Binding-site contacts:
Ligand atom C2 contacts residue GLU383 of chain 1.A at 4.0 Å.
Ligand atom O7 contacts residue ASN382 of chain 1.A at 3.2 Å (h-bond).
Ligand atom C7 contacts residue ASN382 of chain 1.A at 3.4 Å.
Ligand atom O6 contacts residue SER67 of chain 1.F at 4.2 Å.
Ligand atom C8 contacts residue GLU383 of chain 1.A at 3.3 Å.
Ligand atom C5 contacts residue ASN382 of chain 1.A at 3.6 Å.
Ligand atom C2 contacts residue ASN382 of chain 1.A at 2.4 Å.
Ligand atom O7 contacts residue GLU383 of chain 1.A at 4.1 Å.
Ligand atom O5 contacts residue ASN382 of chain 1.A at 2.4 Å (h-bond).
Ligand atom C4 contacts residue ASN382 of chain 1.A at 4.3 Å.
Ligand atom C6 contacts residue SER67 of chain 1.F at 4.2 Å.
Ligand atom N2 contacts residue GLU383 of chain 1.A at 2.8 Å (salt-bridge).
Ligand atom C1 contacts residue ASN382 of chain 1.A at 1.4 Å.
Ligand atom N2 contacts residue ASN382 of chain 1.A at 2.8 Å (h-bond).
Ligand atom C1 contacts residue GLU383 of chain 1.A at 4.3 Å.
Ligand atom C3 contacts residue ASN382 of chain 1.A at 3.8 Å.
Ligand atom C6 contacts residue SO41 of chain 1.X at 3.8 Å.
Ligand atom C7 contacts residue GLU383 of chain 1.A at 3.2 Å.
Ligand atom O6 contacts residue SO41 of chain 1.X at 2.9 Å (h-bond).

Sequence of chain 1.A:
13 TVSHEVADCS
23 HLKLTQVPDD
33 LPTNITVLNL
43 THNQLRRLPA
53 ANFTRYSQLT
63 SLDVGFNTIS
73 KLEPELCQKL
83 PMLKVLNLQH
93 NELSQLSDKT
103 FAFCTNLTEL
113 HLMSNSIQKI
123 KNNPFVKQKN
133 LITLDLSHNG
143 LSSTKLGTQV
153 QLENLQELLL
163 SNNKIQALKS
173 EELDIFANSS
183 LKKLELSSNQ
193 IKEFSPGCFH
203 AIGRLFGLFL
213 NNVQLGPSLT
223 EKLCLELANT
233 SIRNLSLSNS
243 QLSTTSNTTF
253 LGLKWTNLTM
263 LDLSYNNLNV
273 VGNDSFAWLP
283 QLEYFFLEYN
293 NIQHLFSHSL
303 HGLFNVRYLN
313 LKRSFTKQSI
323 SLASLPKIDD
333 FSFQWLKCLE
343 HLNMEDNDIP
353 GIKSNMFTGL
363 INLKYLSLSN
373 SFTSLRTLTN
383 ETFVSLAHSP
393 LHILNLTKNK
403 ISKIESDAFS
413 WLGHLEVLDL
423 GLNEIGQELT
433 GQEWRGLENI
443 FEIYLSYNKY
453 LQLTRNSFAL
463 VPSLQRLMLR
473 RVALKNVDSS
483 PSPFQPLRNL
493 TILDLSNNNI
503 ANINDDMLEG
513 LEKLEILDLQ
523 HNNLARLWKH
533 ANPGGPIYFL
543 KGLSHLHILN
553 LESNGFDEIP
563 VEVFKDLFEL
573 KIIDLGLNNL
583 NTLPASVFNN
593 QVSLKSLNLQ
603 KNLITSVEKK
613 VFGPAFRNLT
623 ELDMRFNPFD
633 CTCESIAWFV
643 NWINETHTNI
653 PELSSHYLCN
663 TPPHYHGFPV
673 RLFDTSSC

Sequence of chain 1.F:
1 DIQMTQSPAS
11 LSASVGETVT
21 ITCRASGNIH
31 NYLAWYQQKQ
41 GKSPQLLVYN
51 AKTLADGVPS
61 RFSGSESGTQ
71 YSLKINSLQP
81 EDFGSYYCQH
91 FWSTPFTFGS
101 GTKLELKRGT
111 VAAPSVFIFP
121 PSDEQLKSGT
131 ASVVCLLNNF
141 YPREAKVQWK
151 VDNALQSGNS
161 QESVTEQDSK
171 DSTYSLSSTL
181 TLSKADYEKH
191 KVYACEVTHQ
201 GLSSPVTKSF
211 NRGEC

This protein binds this small molecule.
Small molecule (SMILES): CC(=O)N[C@H]1[C@H](O[C@H]2[C@H](O)[C@@H](NC(C)=O)CO[C@@H]2CO)O[C@H](CO)[C@@H](O)[C@@H]1O